Binding-site contacts:
Ligand atom CZ contacts residue GLY243 of chain 1.D at 4.1 Å.
Ligand atom CE2 contacts residue ASN151 of chain 1.D at 3.7 Å.
Ligand atom CE1 contacts residue ALA239 of chain 1.D at 4.1 Å (hydrophobic).
Ligand atom CB contacts residue PHE234 of chain 1.D at 4.0 Å (hydrophobic).
Ligand atom CD1 contacts residue GLN310 of chain 1.D at 3.7 Å.
Ligand atom OXT contacts residue PRO312 of chain 1.D at 3.3 Å.
Ligand atom CE2 contacts residue ALA239 of chain 1.D at 3.9 Å (hydrophobic).
Ligand atom OXT contacts residue GLN310 of chain 1.D at 4.0 Å.
Ligand atom OXT contacts residue MET119 of chain 1.D at 4.1 Å.
Ligand atom CZ contacts residue ALA239 of chain 1.D at 3.9 Å (hydrophobic).
Ligand atom CE2 contacts residue PHE113 of chain 1.D at 3.7 Å (hydrophobic).
Ligand atom CD2 contacts residue PHE113 of chain 1.D at 4.2 Å (hydrophobic).
Ligand atom CE1 contacts residue ALA242 of chain 1.D at 3.6 Å (hydrophobic).
Ligand atom O contacts residue GLU114 of chain 1.D at 3.7 Å.
Ligand atom O contacts residue PRO312 of chain 1.D at 4.2 Å.
Ligand atom CG contacts residue GLU114 of chain 1.D at 3.8 Å.
Ligand atom N contacts residue GLU114 of chain 1.D at 3.2 Å (salt-bridge).
Ligand atom CD2 contacts residue GLU114 of chain 1.D at 3.6 Å.
Ligand atom CE1 contacts residue GLY243 of chain 1.D at 3.9 Å.
Ligand atom CB contacts residue ILE311 of chain 1.D at 4.0 Å (hydrophobic).
Ligand atom CE1 contacts residue ASN151 of chain 1.D at 3.9 Å.
Ligand atom C contacts residue GLU114 of chain 1.D at 3.7 Å.
Ligand atom CZ contacts residue LYS63 of chain 1.D at 4.2 Å.
Ligand atom CA contacts residue GLU114 of chain 1.D at 3.2 Å.
Ligand atom CE1 contacts residue SER60 of chain 1.D at 4.1 Å.
Ligand atom CG contacts residue GLN310 of chain 1.D at 4.3 Å.
Ligand atom CA contacts residue GLN310 of chain 1.D at 3.7 Å.
Ligand atom N contacts residue GLN310 of chain 1.D at 2.6 Å (h-bond).
Ligand atom CD2 contacts residue PHE234 of chain 1.D at 3.8 Å (hydrophobic).
Ligand atom CB contacts residue GLN310 of chain 1.D at 3.9 Å.
Ligand atom CG contacts residue PHE234 of chain 1.D at 4.2 Å (hydrophobic).
Ligand atom CE1 contacts residue LYS63 of chain 1.D at 4.3 Å.
Ligand atom CB contacts residue GLU114 of chain 1.D at 4.0 Å.
Ligand atom CZ contacts residue ALA242 of chain 1.D at 3.6 Å (hydrophobic).
Ligand atom CE2 contacts residue GLU114 of chain 1.D at 4.2 Å.
Ligand atom O contacts residue PHE234 of chain 1.D at 4.0 Å.
Ligand atom CD2 contacts residue ALA239 of chain 1.D at 4.1 Å (hydrophobic).
Ligand atom C contacts residue PRO312 of chain 1.D at 3.9 Å (hydrophobic).
Ligand atom CZ contacts residue ASN151 of chain 1.D at 3.1 Å.
Ligand atom OXT contacts residue ILE311 of chain 1.D at 3.9 Å.

Sequence of chain 1.D:
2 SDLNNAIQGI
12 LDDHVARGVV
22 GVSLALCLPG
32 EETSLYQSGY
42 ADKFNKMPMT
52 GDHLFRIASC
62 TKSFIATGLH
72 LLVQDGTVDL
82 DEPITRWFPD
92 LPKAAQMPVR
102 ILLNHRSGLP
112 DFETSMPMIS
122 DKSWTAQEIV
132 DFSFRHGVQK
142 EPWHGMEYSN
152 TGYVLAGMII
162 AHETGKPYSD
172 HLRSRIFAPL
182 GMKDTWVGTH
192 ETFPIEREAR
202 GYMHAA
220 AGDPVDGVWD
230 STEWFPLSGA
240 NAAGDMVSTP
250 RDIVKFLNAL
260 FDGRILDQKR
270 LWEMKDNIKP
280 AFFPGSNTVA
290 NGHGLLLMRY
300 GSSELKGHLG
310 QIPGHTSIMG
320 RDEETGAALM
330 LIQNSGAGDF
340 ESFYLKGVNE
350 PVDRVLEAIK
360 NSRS

This small molecule binds to this protein.
Small molecule (SMILES): N[C@@H](Cc1ccccc1)C(=O)O